Sequence of chain 1.A:
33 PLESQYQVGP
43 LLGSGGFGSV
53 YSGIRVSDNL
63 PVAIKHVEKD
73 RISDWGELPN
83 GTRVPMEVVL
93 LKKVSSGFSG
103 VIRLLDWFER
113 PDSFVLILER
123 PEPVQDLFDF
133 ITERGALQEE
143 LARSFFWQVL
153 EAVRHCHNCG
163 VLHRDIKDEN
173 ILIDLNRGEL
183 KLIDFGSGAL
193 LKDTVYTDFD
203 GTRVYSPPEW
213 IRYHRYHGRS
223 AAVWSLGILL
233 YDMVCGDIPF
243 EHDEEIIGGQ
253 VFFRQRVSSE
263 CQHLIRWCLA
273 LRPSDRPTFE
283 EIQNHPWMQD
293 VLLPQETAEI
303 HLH

Binding-site contacts:
Ligand atom CG contacts residue VAL206 of chain 1.A at 3.6 Å (hydrophobic).
Ligand atom NH2 contacts residue ASP131 of chain 1.A at 3.1 Å (salt-bridge).
Ligand atom NH2 contacts residue ASP128 of chain 1.A at 3.0 Å (salt-bridge).
Ligand atom O contacts residue ASP239 of chain 1.A at 3.7 Å.
Ligand atom N contacts residue PHE130 of chain 1.A at 3.5 Å.
Ligand atom N contacts residue GLU171 of chain 1.A at 3.0 Å (salt-bridge).
Ligand atom NH1 contacts residue GLY238 of chain 1.A at 3.4 Å (h-bond).
Ligand atom OG contacts residue ASP167 of chain 1.A at 2.7 Å (salt-bridge).
Ligand atom NE2 contacts residue GLU243 of chain 1.A at 2.8 Å (salt-bridge).
Ligand atom NH1 contacts residue ASP234 of chain 1.A at 2.9 Å (salt-bridge).
Ligand atom ND1 contacts residue VAL206 of chain 1.A at 3.6 Å.
Ligand atom CG contacts residue GLU171 of chain 1.A at 3.5 Å.
Ligand atom CD contacts residue GLY238 of chain 1.A at 3.6 Å.
Ligand atom N contacts residue ASP202 of chain 1.A at 3.1 Å (salt-bridge).
Ligand atom CA contacts residue ASP239 of chain 1.A at 3.6 Å.
Ligand atom NH1 contacts residue ASP239 of chain 1.A at 3.2 Å (salt-bridge).
Ligand atom NE contacts residue THR134 of chain 1.A at 2.8 Å (h-bond).
Ligand atom CG contacts residue PHE130 of chain 1.A at 3.6 Å (hydrophobic).
Ligand atom CZ contacts residue PHE130 of chain 1.A at 3.7 Å (hydrophobic).
Ligand atom CE1 contacts residue GLU243 of chain 1.A at 3.5 Å.
Ligand atom CA contacts residue GLU171 of chain 1.A at 3.6 Å.
Ligand atom O contacts residue GLU171 of chain 1.A at 3.4 Å (salt-bridge).
Ligand atom O contacts residue PHE130 of chain 1.A at 3.5 Å.
Ligand atom CG contacts residue ASP239 of chain 1.A at 3.6 Å.
Ligand atom CB contacts residue THR204 of chain 1.A at 3.7 Å.
Ligand atom C contacts residue PHE130 of chain 1.A at 3.6 Å (hydrophobic).
Ligand atom CD contacts residue GLU171 of chain 1.A at 3.5 Å.
Ligand atom CB contacts residue GLU171 of chain 1.A at 3.4 Å.
Ligand atom NH1 contacts residue GLU171 of chain 1.A at 3.1 Å (salt-bridge).
Ligand atom OG contacts residue LYS169 of chain 1.A at 3.6 Å.
Ligand atom O contacts residue LYS169 of chain 1.A at 2.7 Å (salt-bridge).
Ligand atom OG contacts residue THR204 of chain 1.A at 3.4 Å (h-bond).
Ligand atom NH2 contacts residue ILE133 of chain 1.A at 3.7 Å.
Ligand atom CE1 contacts residue ILE240 of chain 1.A at 3.4 Å (hydrophobic).
Ligand atom NH2 contacts residue PHE130 of chain 1.A at 2.9 Å (h-bond).
Ligand atom CA contacts residue ASP202 of chain 1.A at 3.5 Å.
Ligand atom N contacts residue GLY203 of chain 1.A at 3.1 Å (h-bond).
Ligand atom CB contacts residue ASP239 of chain 1.A at 3.6 Å.
Ligand atom CD contacts residue THR134 of chain 1.A at 3.6 Å.
Ligand atom NH2 contacts residue ASP170 of chain 1.A at 2.9 Å (salt-bridge).

The small molecule below binds the protein below.
Small molecule (SMILES): C[C@H](NC(=O)[C@@H](N)CCCN=C(N)N)C(=O)N[C@@H](CCCN=C(N)N)C(=O)N[C@@H](CCCN=C(N)N)C(=O)N[C@@H](CCCN=C(N)N)C(=O)N[C@@H](CC1=NC=NC1)C(=O)N1CCC[C@H]1C(=O)N[C@@H](CO)C(=O)NCC=O